Binding-site contacts:
Ligand atom N8 contacts residue GLY61 of chain 1.A at 3.0 Å (h-bond).
Ligand atom C19 contacts residue GLY61 of chain 1.A at 3.4 Å.
Ligand atom N4 contacts residue GLU63 of chain 1.A at 3.8 Å.
Ligand atom F1 contacts residue GLU63 of chain 1.A at 3.4 Å.
Ligand atom C26 contacts residue GLN100 of chain 1.A at 3.7 Å.
Ligand atom C26 contacts residue VAL104 of chain 1.A at 3.8 Å (hydrophobic).
Ligand atom C14 contacts residue PRO35 of chain 1.A at 3.6 Å (hydrophobic).
Ligand atom C20 contacts residue ARG69 of chain 1.A at 3.7 Å.
Ligand atom C10 contacts residue CYS13 of chain 1.A at 3.7 Å (hydrophobic).
Ligand atom C12 contacts residue ALA60 of chain 1.A at 3.2 Å (hydrophobic).
Ligand atom N4 contacts residue HIS96 of chain 1.A at 2.9 Å (h-bond).
Ligand atom F1 contacts residue HIS96 of chain 1.A at 3.3 Å.
Ligand atom C3 contacts residue TYR97 of chain 1.A at 3.6 Å (hydrophobic).
Ligand atom C9 contacts residue GLY61 of chain 1.A at 3.5 Å.
Ligand atom C10 contacts residue GLY11 of chain 1.A at 3.3 Å.
Ligand atom C5 contacts residue HIS96 of chain 1.A at 3.6 Å.
Ligand atom F29 contacts residue VAL10 of chain 1.A at 3.4 Å.
Ligand atom N6 contacts residue TYR97 of chain 1.A at 3.4 Å (h-bond).
Ligand atom O15 contacts residue CYS13 of chain 1.A at 3.3 Å.
Ligand atom F1 contacts residue GLN100 of chain 1.A at 3.3 Å.
Ligand atom C18 contacts residue TYR97 of chain 1.A at 3.6 Å (hydrophobic).
Ligand atom F29 contacts residue TYR97 of chain 1.A at 3.2 Å.
Ligand atom C7 contacts residue TYR97 of chain 1.A at 3.4 Å (hydrophobic).
Ligand atom C13 contacts residue CYS13 of chain 1.A at 2.9 Å (hydrophobic).
Ligand atom C17 contacts residue GLY61 of chain 1.A at 3.7 Å.
Ligand atom C12 contacts residue CYS13 of chain 1.A at 3.4 Å (hydrophobic).
Ligand atom C16 contacts residue ALA60 of chain 1.A at 3.2 Å (hydrophobic).
Ligand atom C27 contacts residue MET73 of chain 1.A at 3.7 Å (hydrophobic).
Ligand atom C13 contacts residue PRO35 of chain 1.A at 3.6 Å (hydrophobic).
Ligand atom O15 contacts residue LYS17 of chain 1.A at 2.8 Å (salt-bridge).
Ligand atom C5 contacts residue TYR97 of chain 1.A at 3.8 Å (hydrophobic).
Ligand atom C14 contacts residue CYS13 of chain 1.A at 1.6 Å (hydrophobic).
Ligand atom C13 contacts residue ALA60 of chain 1.A at 3.2 Å (hydrophobic).
Ligand atom CL contacts residue ARG69 of chain 1.A at 3.3 Å.
Ligand atom O15 contacts residue GDP1 of chain 1.C at 3.6 Å (h-bond).
Ligand atom C9 contacts residue TYR97 of chain 1.A at 3.5 Å (hydrophobic).
Ligand atom N11 contacts residue ALA60 of chain 1.A at 3.2 Å (h-bond).
Ligand atom C7 contacts residue GLY61 of chain 1.A at 3.7 Å.
Ligand atom CL contacts residue THR59 of chain 1.A at 3.5 Å.
Ligand atom CL contacts residue MET73 of chain 1.A at 3.7 Å.

Sequence of chain 1.A:
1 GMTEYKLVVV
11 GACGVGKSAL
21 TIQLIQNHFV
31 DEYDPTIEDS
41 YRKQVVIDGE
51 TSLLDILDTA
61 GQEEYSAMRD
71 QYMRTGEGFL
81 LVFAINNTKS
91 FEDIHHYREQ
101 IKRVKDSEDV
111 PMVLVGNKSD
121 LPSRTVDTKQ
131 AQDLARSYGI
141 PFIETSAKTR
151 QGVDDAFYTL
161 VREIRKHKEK

A protein and the small-molecule ligand that binds it are described below.
Small molecule (SMILES): CCC(=O)N1CCN(c2ncnc3c(F)c(-c4ccccc4F)c(Cl)cc23)CC1